Binding-site contacts:
Ligand atom O3 contacts residue MAN7 of chain 1.M at 4.4 Å.
Ligand atom O2 contacts residue NAG2 of chain 1.M at 4.2 Å.
Ligand atom C5 contacts residue MAN7 of chain 1.M at 3.2 Å.
Ligand atom O4 contacts residue ALA156 of chain 1.E at 4.3 Å.
Ligand atom C3 contacts residue ASP157 of chain 1.E at 4.4 Å.
Ligand atom C6 contacts residue MAN7 of chain 1.M at 4.5 Å.
Ligand atom O5 contacts residue NAG2 of chain 1.M at 3.4 Å (h-bond).
Ligand atom C3 contacts residue MAN7 of chain 1.M at 3.2 Å.
Ligand atom O6 contacts residue GLY108 of chain 1.A at 4.1 Å.
Ligand atom O3 contacts residue ASP157 of chain 1.E at 4.1 Å.
Ligand atom O6 contacts residue ASP157 of chain 1.E at 3.8 Å.
Ligand atom C1 contacts residue NAG2 of chain 1.M at 2.8 Å.
Ligand atom O4 contacts residue ASP157 of chain 1.E at 3.0 Å (salt-bridge).
Ligand atom C2 contacts residue NAG2 of chain 1.M at 3.9 Å.
Ligand atom C1 contacts residue MAN7 of chain 1.M at 2.6 Å.
Ligand atom C4 contacts residue ASP157 of chain 1.E at 4.2 Å.
Ligand atom O5 contacts residue MAN7 of chain 1.M at 3.2 Å (h-bond).
Ligand atom C4 contacts residue MAN7 of chain 1.M at 3.9 Å.
Ligand atom C2 contacts residue MAN7 of chain 1.M at 3.1 Å.

Sequence of chain 1.E:
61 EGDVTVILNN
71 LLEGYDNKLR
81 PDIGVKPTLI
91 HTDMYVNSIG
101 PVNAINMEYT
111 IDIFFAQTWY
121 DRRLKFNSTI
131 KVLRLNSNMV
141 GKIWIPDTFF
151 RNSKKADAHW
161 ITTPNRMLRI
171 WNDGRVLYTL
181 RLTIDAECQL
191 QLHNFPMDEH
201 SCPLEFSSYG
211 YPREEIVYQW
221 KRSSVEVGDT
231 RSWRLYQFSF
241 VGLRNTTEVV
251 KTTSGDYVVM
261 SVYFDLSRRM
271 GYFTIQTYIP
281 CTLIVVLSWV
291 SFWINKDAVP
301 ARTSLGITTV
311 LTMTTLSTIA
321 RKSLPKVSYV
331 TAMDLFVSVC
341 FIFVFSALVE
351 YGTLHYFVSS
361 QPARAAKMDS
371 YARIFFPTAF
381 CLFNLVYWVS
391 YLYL

Sequence of chain 1.A:
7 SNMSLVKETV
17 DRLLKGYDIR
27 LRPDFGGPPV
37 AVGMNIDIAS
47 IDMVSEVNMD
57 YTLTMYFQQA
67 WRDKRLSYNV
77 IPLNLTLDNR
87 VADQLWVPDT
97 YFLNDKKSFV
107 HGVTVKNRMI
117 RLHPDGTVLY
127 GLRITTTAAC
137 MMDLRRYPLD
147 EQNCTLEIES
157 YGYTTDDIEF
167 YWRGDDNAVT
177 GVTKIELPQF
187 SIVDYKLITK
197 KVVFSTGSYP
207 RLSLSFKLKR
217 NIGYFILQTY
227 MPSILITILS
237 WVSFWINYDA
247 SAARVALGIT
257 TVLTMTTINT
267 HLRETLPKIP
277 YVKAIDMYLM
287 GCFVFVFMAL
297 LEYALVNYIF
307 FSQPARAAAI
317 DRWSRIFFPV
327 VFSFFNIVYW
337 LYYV

The protein below binds the small molecule below.
Small molecule (SMILES): OC[C@H]1O[C@H](O)[C@@H](O)[C@@H](O)[C@@H]1O